Sequence of chain 1.D:
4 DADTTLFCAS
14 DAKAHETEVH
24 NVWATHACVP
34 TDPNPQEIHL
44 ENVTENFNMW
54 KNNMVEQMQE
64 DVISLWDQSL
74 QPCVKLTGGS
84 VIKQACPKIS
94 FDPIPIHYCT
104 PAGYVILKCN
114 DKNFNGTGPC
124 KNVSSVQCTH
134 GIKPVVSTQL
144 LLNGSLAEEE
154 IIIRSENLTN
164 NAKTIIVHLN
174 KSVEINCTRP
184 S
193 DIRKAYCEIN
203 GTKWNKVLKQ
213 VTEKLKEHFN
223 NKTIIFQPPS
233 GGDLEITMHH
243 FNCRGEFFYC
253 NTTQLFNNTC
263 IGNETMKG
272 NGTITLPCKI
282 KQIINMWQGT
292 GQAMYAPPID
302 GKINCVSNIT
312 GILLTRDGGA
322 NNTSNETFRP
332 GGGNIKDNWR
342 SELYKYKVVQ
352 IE

The small molecule below binds the protein below.
Small molecule (SMILES): CC(=O)N[C@@H]1[C@@H](O)[C@H](O)[C@@H](CO)O[C@H]1O

Binding-site contacts:
Ligand atom C4 contacts residue VAL307 of chain 1.D at 4.1 Å (hydrophobic).
Ligand atom C2 contacts residue SER308 of chain 1.D at 4.1 Å.
Ligand atom C7 contacts residue ASN146 of chain 1.D at 3.9 Å.
Ligand atom C2 contacts residue ASP95 of chain 1.D at 4.3 Å.
Ligand atom O4 contacts residue VAL307 of chain 1.D at 3.9 Å.
Ligand atom O5 contacts residue ASN146 of chain 1.D at 2.4 Å (h-bond).
Ligand atom C5 contacts residue VAL307 of chain 1.D at 3.5 Å (hydrophobic).
Ligand atom O7 contacts residue ASN146 of chain 1.D at 4.4 Å.
Ligand atom C1 contacts residue SER308 of chain 1.D at 3.4 Å.
Ligand atom O7 contacts residue ASP95 of chain 1.D at 4.3 Å.
Ligand atom C1 contacts residue NAG1 of chain 1.Y at 4.1 Å.
Ligand atom O6 contacts residue NAG1 of chain 1.Y at 3.0 Å (h-bond).
Ligand atom C3 contacts residue ASP95 of chain 1.D at 4.3 Å.
Ligand atom C6 contacts residue NAG1 of chain 1.Y at 3.9 Å.
Ligand atom C3 contacts residue SER308 of chain 1.D at 4.4 Å.
Ligand atom C5 contacts residue NAG1 of chain 1.Y at 4.0 Å.
Ligand atom N2 contacts residue ASN146 of chain 1.D at 2.9 Å (h-bond).
Ligand atom C6 contacts residue VAL307 of chain 1.D at 4.2 Å (hydrophobic).
Ligand atom O5 contacts residue VAL307 of chain 1.D at 4.4 Å.
Ligand atom O7 contacts residue ASN244 of chain 1.D at 3.8 Å.
Ligand atom C3 contacts residue VAL307 of chain 1.D at 4.2 Å (hydrophobic).
Ligand atom N2 contacts residue SER308 of chain 1.D at 3.7 Å.
Ligand atom C4 contacts residue ASN146 of chain 1.D at 4.2 Å.
Ligand atom C8 contacts residue VAL138 of chain 1.D at 4.0 Å (hydrophobic).
Ligand atom O7 contacts residue PRO96 of chain 1.D at 3.3 Å.
Ligand atom C7 contacts residue PRO96 of chain 1.D at 4.4 Å (hydrophobic).
Ligand atom O3 contacts residue CYS245 of chain 1.D at 3.6 Å.
Ligand atom C7 contacts residue ASN244 of chain 1.D at 4.0 Å.
Ligand atom C8 contacts residue ASN244 of chain 1.D at 3.4 Å.
Ligand atom C5 contacts residue ASN146 of chain 1.D at 3.7 Å.
Ligand atom C8 contacts residue LEU145 of chain 1.D at 4.0 Å (hydrophobic).
Ligand atom O3 contacts residue ASP95 of chain 1.D at 4.0 Å.
Ligand atom O5 contacts residue NAG1 of chain 1.Y at 3.4 Å (h-bond).
Ligand atom C2 contacts residue ASN146 of chain 1.D at 2.5 Å.
Ligand atom C1 contacts residue ASN146 of chain 1.D at 1.4 Å.
Ligand atom O5 contacts residue LYS136 of chain 1.D at 4.4 Å.
Ligand atom C4 contacts residue ASP95 of chain 1.D at 4.0 Å.
Ligand atom C8 contacts residue PHE243 of chain 1.D at 4.4 Å (hydrophobic).
Ligand atom C3 contacts residue ASN146 of chain 1.D at 3.8 Å.
Ligand atom O4 contacts residue ARG246 of chain 1.D at 3.7 Å.